Binding-site contacts:
Ligand atom O2 contacts residue HIS180 of chain 1.F at 2.6 Å (h-bond).
Ligand atom C1 contacts residue HIS237 of chain 1.F at 4.1 Å.
Ligand atom C1 contacts residue ASP182 of chain 1.F at 4.2 Å.
Ligand atom N2 contacts residue ZN1 of chain 1.S at 2.2 Å.
Ligand atom O1 contacts residue LEU177 of chain 1.F at 3.4 Å.
Ligand atom C2 contacts residue ASP182 of chain 1.F at 4.0 Å.
Ligand atom C6 contacts residue PHE253 of chain 1.F at 4.2 Å (hydrophobic).
Ligand atom O2 contacts residue LYS161 of chain 1.F at 4.4 Å.
Ligand atom C2 contacts residue ZN1 of chain 1.S at 2.7 Å.
Ligand atom N2 contacts residue HIS237 of chain 1.F at 3.0 Å (h-bond).
Ligand atom O2 contacts residue ASP182 of chain 1.F at 3.1 Å (salt-bridge).
Ligand atom C3 contacts residue HIS237 of chain 1.F at 3.4 Å.
Ligand atom N2 contacts residue HIS180 of chain 1.F at 4.1 Å.
Ligand atom O2 contacts residue HIS237 of chain 1.F at 4.0 Å.
Ligand atom C4 contacts residue ALA251 of chain 1.F at 4.4 Å (hydrophobic).
Ligand atom C5 contacts residue LEU189 of chain 1.F at 3.9 Å (hydrophobic).
Ligand atom C3 contacts residue ILE187 of chain 1.F at 4.0 Å (hydrophobic).
Ligand atom O2 contacts residue LYS291 of chain 1.F at 4.1 Å.
Ligand atom C4 contacts residue ILE187 of chain 1.F at 3.8 Å (hydrophobic).
Ligand atom C1 contacts residue PHE253 of chain 1.F at 4.0 Å (hydrophobic).
Ligand atom O1 contacts residue PHE253 of chain 1.F at 4.3 Å.
Ligand atom C5 contacts residue SER249 of chain 1.F at 4.3 Å.
Ligand atom O2 contacts residue LEU177 of chain 1.F at 3.8 Å.
Ligand atom C2 contacts residue LEU177 of chain 1.F at 3.7 Å (hydrophobic).
Ligand atom C2 contacts residue LYS161 of chain 1.F at 3.9 Å.
Ligand atom C5 contacts residue ALA251 of chain 1.F at 3.4 Å (hydrophobic).
Ligand atom O1 contacts residue ZN1 of chain 1.S at 4.0 Å.
Ligand atom C2 contacts residue HIS180 of chain 1.F at 3.7 Å.
Ligand atom C3 contacts residue ZN1 of chain 1.S at 3.3 Å.
Ligand atom C4 contacts residue ASN219 of chain 1.F at 3.8 Å.
Ligand atom O2 contacts residue ZN1 of chain 1.S at 2.0 Å.
Ligand atom C6 contacts residue ZN1 of chain 1.S at 4.2 Å.
Ligand atom C6 contacts residue ALA251 of chain 1.F at 3.7 Å (hydrophobic).
Ligand atom O1 contacts residue LYS161 of chain 1.F at 2.8 Å (salt-bridge).
Ligand atom N2 contacts residue ASP182 of chain 1.F at 3.1 Å (salt-bridge).
Ligand atom C3 contacts residue ASN219 of chain 1.F at 3.4 Å.
Ligand atom C2 contacts residue PHE253 of chain 1.F at 4.0 Å (hydrophobic).
Ligand atom C1 contacts residue ZN1 of chain 1.S at 2.8 Å.
Ligand atom C3 contacts residue ASP182 of chain 1.F at 3.3 Å.
Ligand atom C4 contacts residue LEU189 of chain 1.F at 3.9 Å (hydrophobic).

The protein below binds the small molecule below.
Small molecule (SMILES): O=C(O)c1ccccn1

Sequence of chain 1.F:
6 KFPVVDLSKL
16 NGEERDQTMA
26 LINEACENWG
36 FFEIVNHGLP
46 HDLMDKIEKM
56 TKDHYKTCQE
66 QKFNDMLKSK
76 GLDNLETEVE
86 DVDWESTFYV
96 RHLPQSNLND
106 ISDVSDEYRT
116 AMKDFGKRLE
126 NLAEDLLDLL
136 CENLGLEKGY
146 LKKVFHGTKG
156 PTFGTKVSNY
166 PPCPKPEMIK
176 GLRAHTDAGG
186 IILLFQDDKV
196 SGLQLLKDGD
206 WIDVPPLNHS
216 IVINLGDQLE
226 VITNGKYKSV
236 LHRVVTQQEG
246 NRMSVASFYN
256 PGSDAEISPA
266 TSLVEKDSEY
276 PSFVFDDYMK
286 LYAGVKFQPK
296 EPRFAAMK